Sequence of chain 1.K:
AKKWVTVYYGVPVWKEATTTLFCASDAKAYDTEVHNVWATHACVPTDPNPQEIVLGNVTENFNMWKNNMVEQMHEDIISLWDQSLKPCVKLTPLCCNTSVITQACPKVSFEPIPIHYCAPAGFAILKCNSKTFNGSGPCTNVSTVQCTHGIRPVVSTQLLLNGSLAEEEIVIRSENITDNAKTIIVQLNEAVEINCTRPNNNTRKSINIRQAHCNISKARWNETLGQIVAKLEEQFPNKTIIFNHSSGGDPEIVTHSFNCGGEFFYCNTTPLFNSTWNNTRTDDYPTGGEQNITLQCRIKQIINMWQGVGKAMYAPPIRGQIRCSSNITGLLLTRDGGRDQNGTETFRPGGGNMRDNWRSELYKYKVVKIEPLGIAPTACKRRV

The protein below binds the small molecule below.
Small molecule (SMILES): CC(=O)N[C@H]1[C@H](O[C@H]2[C@H](O)[C@@H](NC(C)=O)CO[C@@H]2CO)O[C@H](CO)[C@@H](O[C@@H]2O[C@H](CO)[C@@H](O)[C@H](O[C@H]3O[C@H](CO)[C@@H](O)[C@H](O)[C@@H]3O[C@H]3O[C@H](CO)[C@@H](O)[C@H](O)[C@@H]3O)[C@@H]2O)[C@@H]1O

Binding-site contacts:
Ligand atom C3 contacts residue ASN278 of chain 1.K at 3.7 Å.
Ligand atom C4 contacts residue ARG455 of chain 1.K at 3.8 Å.
Ligand atom C2 contacts residue ASN278 of chain 1.K at 2.4 Å.
Ligand atom C5 contacts residue SER457 of chain 1.K at 3.4 Å.
Ligand atom O4 contacts residue ILE450 of chain 1.K at 3.1 Å.
Ligand atom C8 contacts residue VAL270 of chain 1.K at 3.6 Å (hydrophobic).
Ligand atom O6 contacts residue NAG1 of chain 1.KB at 3.9 Å.
Ligand atom C6 contacts residue NAG1 of chain 1.KB at 3.9 Å.
Ligand atom C6 contacts residue ARG455 of chain 1.K at 3.8 Å.
Ligand atom O6 contacts residue GLN453 of chain 1.K at 2.6 Å (h-bond).
Ligand atom O4 contacts residue GLY452 of chain 1.K at 3.3 Å.
Ligand atom C4 contacts residue SER457 of chain 1.K at 3.9 Å.
Ligand atom O6 contacts residue GLY452 of chain 1.K at 3.5 Å.
Ligand atom C3 contacts residue SER458 of chain 1.K at 3.6 Å.
Ligand atom O5 contacts residue ASN278 of chain 1.K at 2.4 Å (h-bond).
Ligand atom C8 contacts residue LEU277 of chain 1.K at 3.6 Å (hydrophobic).
Ligand atom O4 contacts residue SER457 of chain 1.K at 3.7 Å.
Ligand atom O4 contacts residue SER225 of chain 1.K at 3.5 Å.
Ligand atom C8 contacts residue SER458 of chain 1.K at 3.6 Å.
Ligand atom O6 contacts residue GLY393 of chain 1.K at 3.4 Å.
Ligand atom C3 contacts residue ILE450 of chain 1.K at 3.9 Å (hydrophobic).
Ligand atom C5 contacts residue NAG1 of chain 1.KB at 3.7 Å.
Ligand atom C5 contacts residue ASN278 of chain 1.K at 3.7 Å.
Ligand atom C3 contacts residue SER457 of chain 1.K at 3.8 Å.
Ligand atom O7 contacts residue PRO228 of chain 1.K at 3.8 Å.
Ligand atom C1 contacts residue SER458 of chain 1.K at 3.9 Å.
Ligand atom O5 contacts residue NAG1 of chain 1.KB at 3.7 Å.
Ligand atom O6 contacts residue ILE450 of chain 1.K at 3.9 Å.
Ligand atom O3 contacts residue ILE450 of chain 1.K at 3.8 Å.
Ligand atom C6 contacts residue GLN453 of chain 1.K at 3.7 Å.
Ligand atom C3 contacts residue GLU227 of chain 1.K at 3.9 Å.
Ligand atom O7 contacts residue SER457 of chain 1.K at 3.7 Å.
Ligand atom C2 contacts residue SER458 of chain 1.K at 3.7 Å.
Ligand atom N2 contacts residue ASN278 of chain 1.K at 2.9 Å (h-bond).
Ligand atom C7 contacts residue ASN278 of chain 1.K at 3.8 Å.
Ligand atom O6 contacts residue VAL224 of chain 1.K at 3.9 Å.
Ligand atom C1 contacts residue ASN278 of chain 1.K at 1.4 Å.
Ligand atom O6 contacts residue ARG455 of chain 1.K at 3.0 Å (salt-bridge).
Ligand atom N2 contacts residue SER458 of chain 1.K at 2.9 Å (h-bond).
Ligand atom C7 contacts residue SER458 of chain 1.K at 3.6 Å.